Sequence of chain 2.B:
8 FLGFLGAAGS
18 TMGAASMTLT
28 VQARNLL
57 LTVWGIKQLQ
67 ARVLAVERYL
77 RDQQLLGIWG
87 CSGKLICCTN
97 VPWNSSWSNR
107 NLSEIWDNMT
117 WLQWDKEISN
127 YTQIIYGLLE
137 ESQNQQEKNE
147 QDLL

Binding-site contacts:
Ligand atom O5 contacts residue ASP113 of chain 2.B at 4.0 Å.
Ligand atom N2 contacts residue ASN114 of chain 2.B at 2.8 Å (h-bond).
Ligand atom C4 contacts residue ASN114 of chain 2.B at 4.1 Å.
Ligand atom C3 contacts residue ASN114 of chain 2.B at 3.7 Å.
Ligand atom C5 contacts residue ASN114 of chain 2.B at 3.7 Å.
Ligand atom C1 contacts residue ASN114 of chain 2.B at 1.4 Å.
Ligand atom O7 contacts residue ASN114 of chain 2.B at 3.4 Å (h-bond).
Ligand atom C8 contacts residue ASN114 of chain 2.B at 4.0 Å.
Ligand atom C2 contacts residue ASN114 of chain 2.B at 2.4 Å.
Ligand atom C7 contacts residue ASN114 of chain 2.B at 3.3 Å.
Ligand atom C1 contacts residue ASP113 of chain 2.B at 4.4 Å.
Ligand atom O5 contacts residue ASN114 of chain 2.B at 2.4 Å (h-bond).

A small-molecule ligand and the protein it binds are described below.
Small molecule (SMILES): CC(=O)N[C@@H]1[C@@H](O)[C@H](O)[C@@H](CO)O[C@H]1O